Sequence of chain 1.B:
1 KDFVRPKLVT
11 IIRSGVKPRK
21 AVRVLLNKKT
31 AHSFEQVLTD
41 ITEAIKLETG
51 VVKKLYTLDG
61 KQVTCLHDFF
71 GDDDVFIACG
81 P

The small molecule below binds the protein below.
Small molecule (SMILES): O=C(O)CC[C@H](NC(=O)[C@H](CO)NC(=O)[C@H](CO)NC(=O)[C@H](CCC(=O)O)NC(=O)[C@@H]1CCCN1)C(=O)NCC(=O)O

Sequence of chain 1.D:
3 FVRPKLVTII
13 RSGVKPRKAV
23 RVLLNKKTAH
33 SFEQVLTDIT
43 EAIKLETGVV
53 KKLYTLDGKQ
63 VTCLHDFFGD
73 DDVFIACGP

Binding-site contacts:
Ligand atom CG contacts residue ILE77 of chain 1.B at 4.5 Å (hydrophobic).
Ligand atom CD contacts residue SER14 of chain 1.D at 4.0 Å.
Ligand atom N contacts residue SER14 of chain 1.D at 4.3 Å.
Ligand atom CA contacts residue ILE77 of chain 1.B at 4.1 Å (hydrophobic).
Ligand atom CD contacts residue GLY15 of chain 1.D at 3.6 Å.
Ligand atom C contacts residue TYR56 of chain 1.B at 4.0 Å (hydrophobic).
Ligand atom OE2 contacts residue ARG19 of chain 1.D at 3.0 Å (salt-bridge).
Ligand atom CA contacts residue SER14 of chain 1.D at 4.5 Å.
Ligand atom OXT contacts residue TYR56 of chain 1.B at 3.5 Å.
Ligand atom CG contacts residue SER14 of chain 1.D at 3.7 Å.
Ligand atom OE2 contacts residue GLY15 of chain 1.D at 2.8 Å (h-bond).
Ligand atom O contacts residue TYR56 of chain 1.B at 3.9 Å.
Ligand atom CG contacts residue GLY15 of chain 1.D at 4.5 Å.
Ligand atom OE2 contacts residue SER14 of chain 1.D at 3.6 Å.
Ligand atom OG contacts residue LEU58 of chain 1.B at 3.2 Å (h-bond).
Ligand atom OE1 contacts residue ARG19 of chain 1.D at 3.9 Å.
Ligand atom CB contacts residue LEU58 of chain 1.B at 3.3 Å (hydrophobic).
Ligand atom CD contacts residue ARG19 of chain 1.D at 4.0 Å.
Ligand atom OE1 contacts residue GLY15 of chain 1.D at 4.3 Å.
Ligand atom OE2 contacts residue ARG13 of chain 1.D at 4.2 Å.
Ligand atom N contacts residue ILE77 of chain 1.B at 4.4 Å.
Ligand atom OXT contacts residue GLY60 of chain 1.B at 4.3 Å.
Ligand atom CA contacts residue CYS79 of chain 1.B at 4.4 Å (hydrophobic).